Binding-site contacts:
Ligand atom C8 contacts residue PHE341 of chain 1.A at 3.4 Å (hydrophobic).
Ligand atom C29 contacts residue PHE362 of chain 1.A at 3.6 Å (hydrophobic).
Ligand atom O5 contacts residue PHE362 of chain 1.A at 3.4 Å.
Ligand atom C1 contacts residue THR105 of chain 1.A at 3.3 Å.
Ligand atom N1 contacts residue ALA187 of chain 1.A at 3.4 Å.
Ligand atom C26 contacts residue CYS170 of chain 1.A at 3.3 Å (hydrophobic).
Ligand atom C4 contacts residue ASP100 of chain 1.A at 3.5 Å.
Ligand atom C3 contacts residue CYS104 of chain 1.A at 3.4 Å (hydrophobic).
Ligand atom C22 contacts residue LEU359 of chain 1.A at 3.4 Å (hydrophobic).
Ligand atom C5 contacts residue ASP100 of chain 1.A at 3.4 Å.
Ligand atom C23 contacts residue ASP363 of chain 1.A at 3.5 Å.
Ligand atom C22 contacts residue PHE362 of chain 1.A at 3.6 Å (hydrophobic).
Ligand atom C15 contacts residue ASP100 of chain 1.A at 3.6 Å.
Ligand atom C5 contacts residue PHE341 of chain 1.A at 3.7 Å (hydrophobic).
Ligand atom C1 contacts residue ILE101 of chain 1.A at 3.5 Å (hydrophobic).
Ligand atom C1 contacts residue CYS104 of chain 1.A at 3.6 Å (hydrophobic).
Ligand atom C33 contacts residue MET348 of chain 1.A at 3.8 Å (hydrophobic).
Ligand atom C2 contacts residue CYS104 of chain 1.A at 3.8 Å (hydrophobic).
Ligand atom C18 contacts residue VAL171 of chain 1.A at 3.6 Å (hydrophobic).
Ligand atom C27 contacts residue PHE362 of chain 1.A at 3.5 Å (hydrophobic).
Ligand atom C15 contacts residue TYR370 of chain 1.A at 3.6 Å (hydrophobic).
Ligand atom N4 contacts residue VAL171 of chain 1.A at 3.8 Å.
Ligand atom C26 contacts residue LEU97 of chain 1.A at 3.7 Å (hydrophobic).
Ligand atom C30 contacts residue SER345 of chain 1.A at 3.2 Å.
Ligand atom O5 contacts residue THR366 of chain 1.A at 3.5 Å.
Ligand atom N2 contacts residue ASP100 of chain 1.A at 2.7 Å (salt-bridge).
Ligand atom C21 contacts residue LEU359 of chain 1.A at 3.6 Å (hydrophobic).
Ligand atom C15 contacts residue TRP338 of chain 1.A at 3.5 Å (hydrophobic).
Ligand atom O3 contacts residue VAL171 of chain 1.A at 3.5 Å.
Ligand atom N1 contacts residue THR105 of chain 1.A at 3.0 Å (h-bond).
Ligand atom O1 contacts residue PHE341 of chain 1.A at 3.3 Å.
Ligand atom C3 contacts residue ASP100 of chain 1.A at 3.4 Å.
Ligand atom O1 contacts residue THR366 of chain 1.A at 3.7 Å.
Ligand atom C19 contacts residue VAL171 of chain 1.A at 3.8 Å (hydrophobic).
Ligand atom O3 contacts residue VAL172 of chain 1.A at 3.2 Å (h-bond).
Ligand atom C6 contacts residue ASP100 of chain 1.A at 3.7 Å.
Ligand atom C4 contacts residue PHE341 of chain 1.A at 3.6 Å (hydrophobic).
Ligand atom C7 contacts residue PHE341 of chain 1.A at 3.6 Å (hydrophobic).
Ligand atom C31 contacts residue VAL172 of chain 1.A at 3.5 Å (hydrophobic).
Ligand atom C32 contacts residue VAL172 of chain 1.A at 3.2 Å (hydrophobic).

This protein binds this small molecule.
Small molecule (SMILES): CN1C[C@H](C(=O)N[C@]2(C)O[C@@]3(O)[C@@H]4CCCN4C(=O)[C@H](Cc4ccccc4)N3C2=O)C=C2c3cccc4[nH]cc(c34)C[C@H]21

Sequence of chain 1.A:
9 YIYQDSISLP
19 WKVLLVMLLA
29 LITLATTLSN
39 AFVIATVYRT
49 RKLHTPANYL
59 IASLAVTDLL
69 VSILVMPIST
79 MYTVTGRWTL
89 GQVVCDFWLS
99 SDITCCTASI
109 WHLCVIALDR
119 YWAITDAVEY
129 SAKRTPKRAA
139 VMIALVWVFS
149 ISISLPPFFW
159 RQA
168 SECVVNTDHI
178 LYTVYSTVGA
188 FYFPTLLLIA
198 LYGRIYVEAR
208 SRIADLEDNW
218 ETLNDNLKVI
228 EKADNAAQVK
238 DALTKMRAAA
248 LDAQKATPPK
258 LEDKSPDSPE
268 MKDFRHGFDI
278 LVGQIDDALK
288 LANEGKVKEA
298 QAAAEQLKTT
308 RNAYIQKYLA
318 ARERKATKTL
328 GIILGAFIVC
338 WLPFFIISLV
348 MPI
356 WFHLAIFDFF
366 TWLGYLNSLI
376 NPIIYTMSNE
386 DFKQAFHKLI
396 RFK